Binding-site contacts:
Ligand atom O7 contacts residue ASN154 of chain 9.A at 3.8 Å.
Ligand atom N2 contacts residue ASN154 of chain 9.A at 2.9 Å (h-bond).
Ligand atom C7 contacts residue ASN154 of chain 9.A at 3.5 Å.
Ligand atom C2 contacts residue ASN154 of chain 9.A at 2.5 Å.
Ligand atom C1 contacts residue SER156 of chain 9.A at 4.3 Å.
Ligand atom C4 contacts residue ASN154 of chain 9.A at 4.2 Å.
Ligand atom C5 contacts residue ASN154 of chain 9.A at 3.7 Å.
Ligand atom C3 contacts residue ASN154 of chain 9.A at 3.8 Å.
Ligand atom C8 contacts residue ASN154 of chain 9.A at 4.2 Å.
Ligand atom C1 contacts residue ASN154 of chain 9.A at 1.4 Å.
Ligand atom O5 contacts residue ASN154 of chain 9.A at 2.4 Å (h-bond).

A protein and the small-molecule ligand that binds it are described below.
Small molecule (SMILES): CC(=O)N[C@@H]1[C@@H](O)[C@H](O)[C@@H](CO)O[C@H]1O

Sequence of chain 9.A:
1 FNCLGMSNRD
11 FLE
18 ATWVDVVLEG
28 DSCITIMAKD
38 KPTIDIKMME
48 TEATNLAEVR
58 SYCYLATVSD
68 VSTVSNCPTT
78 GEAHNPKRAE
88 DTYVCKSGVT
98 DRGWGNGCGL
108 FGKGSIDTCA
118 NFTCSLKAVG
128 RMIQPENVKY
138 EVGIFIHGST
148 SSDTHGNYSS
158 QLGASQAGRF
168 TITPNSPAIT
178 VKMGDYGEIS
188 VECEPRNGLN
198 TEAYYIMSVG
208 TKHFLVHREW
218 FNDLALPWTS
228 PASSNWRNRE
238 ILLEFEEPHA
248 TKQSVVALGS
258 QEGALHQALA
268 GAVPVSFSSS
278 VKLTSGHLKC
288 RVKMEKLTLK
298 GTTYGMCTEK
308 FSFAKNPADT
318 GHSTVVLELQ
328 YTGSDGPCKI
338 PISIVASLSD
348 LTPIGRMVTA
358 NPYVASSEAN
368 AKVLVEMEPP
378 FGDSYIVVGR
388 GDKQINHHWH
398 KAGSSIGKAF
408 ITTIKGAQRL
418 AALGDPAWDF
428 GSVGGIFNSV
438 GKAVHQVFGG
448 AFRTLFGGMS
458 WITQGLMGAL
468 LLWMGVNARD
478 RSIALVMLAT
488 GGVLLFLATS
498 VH